A small-molecule ligand and the protein it binds are described below.
Small molecule (SMILES): C[C@H](NC(=O)[C@@H]1CCCN1)C(=O)N1CCC[C@H]1C(=O)N[C@@H](CCCN=C(N)N)C(=O)O

Binding-site contacts:
Ligand atom O contacts residue GLY228 of chain 1.D at 2.8 Å (h-bond).
Ligand atom CB contacts residue LEU96 of chain 1.D at 3.4 Å (hydrophobic).
Ligand atom OXT contacts residue SER205 of chain 1.D at 2.4 Å (h-bond).
Ligand atom C contacts residue GLY228 of chain 1.D at 3.9 Å.
Ligand atom CZ contacts residue GLY228 of chain 1.D at 3.8 Å.
Ligand atom NH2 contacts residue ALA200 of chain 1.D at 3.8 Å.
Ligand atom CB contacts residue SER205 of chain 1.D at 3.3 Å.
Ligand atom OXT contacts residue HIS43 of chain 1.D at 2.9 Å (h-bond).
Ligand atom N contacts residue GLU202 of chain 1.D at 3.8 Å.
Ligand atom O contacts residue GLU202 of chain 1.D at 3.2 Å.
Ligand atom CB contacts residue HIS43 of chain 1.D at 2.8 Å.
Ligand atom O contacts residue GLU202 of chain 1.D at 2.7 Å (salt-bridge).
Ligand atom CA contacts residue GLU202 of chain 1.D at 3.3 Å.
Ligand atom C contacts residue GLU202 of chain 1.D at 3.5 Å.
Ligand atom CB contacts residue ILE179 of chain 1.D at 3.7 Å (hydrophobic).
Ligand atom CG contacts residue GLU202 of chain 1.D at 3.3 Å.
Ligand atom NH1 contacts residue GLY238 of chain 1.D at 3.6 Å.
Ligand atom CB contacts residue GLU202 of chain 1.D at 3.8 Å.
Ligand atom C contacts residue SER205 of chain 1.D at 2.3 Å.
Ligand atom CD contacts residue VAL225 of chain 1.D at 3.8 Å (hydrophobic).
Ligand atom O contacts residue TRP227 of chain 1.D at 3.9 Å.
Ligand atom CG contacts residue ILE179 of chain 1.D at 3.5 Å (hydrophobic).
Ligand atom NH2 contacts residue GLY230 of chain 1.D at 3.2 Å (h-bond).
Ligand atom CA contacts residue HIS43 of chain 1.D at 3.6 Å.
Ligand atom CZ contacts residue ASP199 of chain 1.D at 3.5 Å.
Ligand atom NH1 contacts residue ASP199 of chain 1.D at 3.6 Å.
Ligand atom NH2 contacts residue GLY228 of chain 1.D at 3.6 Å.
Ligand atom N contacts residue HIS43 of chain 1.D at 3.1 Å.
Ligand atom CG contacts residue TRP50 of chain 1.D at 3.3 Å (hydrophobic).
Ligand atom CD contacts residue TRP50 of chain 1.D at 3.7 Å (hydrophobic).
Ligand atom CZ contacts residue TRP227 of chain 1.D at 3.8 Å (hydrophobic).
Ligand atom C contacts residue HIS43 of chain 1.D at 3.7 Å.
Ligand atom CA contacts residue SER205 of chain 1.D at 3.2 Å.
Ligand atom O contacts residue SER205 of chain 1.D at 2.4 Å (h-bond).
Ligand atom NH2 contacts residue ASP199 of chain 1.D at 2.6 Å (salt-bridge).
Ligand atom CZ contacts residue ALA200 of chain 1.D at 3.6 Å (hydrophobic).
Ligand atom CB contacts residue GLY228 of chain 1.D at 3.7 Å.
Ligand atom O contacts residue GLY203 of chain 1.D at 2.7 Å (h-bond).
Ligand atom NH1 contacts residue ALA200 of chain 1.D at 3.4 Å.
Ligand atom NH1 contacts residue TRP227 of chain 1.D at 3.6 Å.

Sequence of chain 1.D:
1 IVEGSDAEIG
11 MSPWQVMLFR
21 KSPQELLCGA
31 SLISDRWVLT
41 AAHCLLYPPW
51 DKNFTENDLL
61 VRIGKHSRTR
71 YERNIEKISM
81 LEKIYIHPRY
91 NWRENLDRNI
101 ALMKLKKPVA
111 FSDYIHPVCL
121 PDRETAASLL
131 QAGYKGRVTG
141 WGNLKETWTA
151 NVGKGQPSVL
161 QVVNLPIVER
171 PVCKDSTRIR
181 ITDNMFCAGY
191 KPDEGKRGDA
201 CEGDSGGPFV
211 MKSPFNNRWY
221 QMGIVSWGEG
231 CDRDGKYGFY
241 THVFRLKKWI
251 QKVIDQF